The small molecule below binds the protein below.
Small molecule (SMILES): CC(=O)N[C@@H]1[C@@H](O)[C@H](O)[C@@H](CO)O[C@H]1O

Sequence of chain 1.B:
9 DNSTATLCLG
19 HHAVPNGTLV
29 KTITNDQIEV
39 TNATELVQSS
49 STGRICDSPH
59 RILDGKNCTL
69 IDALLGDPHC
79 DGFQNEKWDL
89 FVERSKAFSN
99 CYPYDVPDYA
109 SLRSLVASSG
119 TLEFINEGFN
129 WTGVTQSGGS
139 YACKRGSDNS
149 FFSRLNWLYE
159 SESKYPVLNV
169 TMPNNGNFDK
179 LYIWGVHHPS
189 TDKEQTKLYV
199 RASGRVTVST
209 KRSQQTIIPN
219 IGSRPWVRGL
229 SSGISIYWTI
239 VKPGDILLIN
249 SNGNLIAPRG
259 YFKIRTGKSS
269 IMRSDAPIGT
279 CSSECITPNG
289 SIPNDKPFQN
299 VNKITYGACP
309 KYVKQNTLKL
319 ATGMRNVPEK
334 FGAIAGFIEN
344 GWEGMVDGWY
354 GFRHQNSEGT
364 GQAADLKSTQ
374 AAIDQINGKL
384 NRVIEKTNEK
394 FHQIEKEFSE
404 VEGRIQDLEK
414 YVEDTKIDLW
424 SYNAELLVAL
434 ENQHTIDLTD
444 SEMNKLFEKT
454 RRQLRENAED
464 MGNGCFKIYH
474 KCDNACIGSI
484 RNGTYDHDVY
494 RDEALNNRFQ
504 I

Binding-site contacts:
Ligand atom C2 contacts residue ASN65 of chain 1.B at 2.5 Å.
Ligand atom C4 contacts residue ASN65 of chain 1.B at 4.2 Å.
Ligand atom N2 contacts residue ASN65 of chain 1.B at 2.9 Å (h-bond).
Ligand atom N2 contacts residue LYS94 of chain 1.B at 4.2 Å.
Ligand atom O7 contacts residue ASN65 of chain 1.B at 3.1 Å (h-bond).
Ligand atom C8 contacts residue ASN65 of chain 1.B at 4.4 Å.
Ligand atom C8 contacts residue LYS64 of chain 1.B at 3.6 Å.
Ligand atom C5 contacts residue ASN65 of chain 1.B at 3.7 Å.
Ligand atom C1 contacts residue ASN65 of chain 1.B at 1.4 Å.
Ligand atom O5 contacts residue ASN65 of chain 1.B at 2.4 Å (h-bond).
Ligand atom C3 contacts residue ASN65 of chain 1.B at 3.8 Å.
Ligand atom C7 contacts residue ASN65 of chain 1.B at 3.2 Å.